Sequence of chain 1.B:
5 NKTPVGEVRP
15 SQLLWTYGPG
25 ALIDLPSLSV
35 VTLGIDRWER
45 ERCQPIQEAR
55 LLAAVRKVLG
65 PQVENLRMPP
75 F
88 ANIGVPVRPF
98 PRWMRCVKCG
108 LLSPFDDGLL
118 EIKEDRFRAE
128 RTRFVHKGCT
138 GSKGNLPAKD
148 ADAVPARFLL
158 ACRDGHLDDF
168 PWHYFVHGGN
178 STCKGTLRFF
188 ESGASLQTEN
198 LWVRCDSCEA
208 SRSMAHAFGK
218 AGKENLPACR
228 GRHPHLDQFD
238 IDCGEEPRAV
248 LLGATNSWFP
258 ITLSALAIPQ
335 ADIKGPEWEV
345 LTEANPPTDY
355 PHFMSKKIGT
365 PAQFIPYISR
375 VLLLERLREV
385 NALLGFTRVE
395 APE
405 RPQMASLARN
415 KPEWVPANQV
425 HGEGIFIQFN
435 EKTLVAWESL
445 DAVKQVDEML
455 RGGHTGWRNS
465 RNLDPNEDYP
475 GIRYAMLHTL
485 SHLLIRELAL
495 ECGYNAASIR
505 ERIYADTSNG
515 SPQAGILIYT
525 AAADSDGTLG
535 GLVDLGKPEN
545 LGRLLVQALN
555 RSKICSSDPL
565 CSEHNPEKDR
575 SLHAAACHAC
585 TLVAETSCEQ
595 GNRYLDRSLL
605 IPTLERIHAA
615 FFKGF

This protein binds this small molecule.
Small molecule (SMILES): Cc1cn([C@H]2C[C@H](O[P](=O)(O)OC[C@H]3O[C@@H](n4cc(C)c(=O)[nH]c4=O)C[C@@H]3O[P](=O)(O)OC[C@H]3O[C@@H](n4cc(C)c(=O)[nH]c4=O)C[C@@H]3O[P](=O)(O)OC[C@H]3O[C@@H](n4cc(C)c(=O)[nH]c4=O)C[C@@H]3O)[C@@H](CO[P](=O)(O)O[C@H]3C[C@H](n4cc(C)c(=O)[nH]c4=O)O[C@@H]3CO[P](=O)(O)O[C@H]3C[C@H](n4cc(C)c(=O)[nH]c4=O)O[C@@H]3CO[P](=O)(O)O[C@H]3C[C@H](n4cc(C)c(=O)[nH]c4=O)O[C@@H]3COP(=O)=O)O2)c(=O)[nH]c1=O

Sequence of chain 1.A:
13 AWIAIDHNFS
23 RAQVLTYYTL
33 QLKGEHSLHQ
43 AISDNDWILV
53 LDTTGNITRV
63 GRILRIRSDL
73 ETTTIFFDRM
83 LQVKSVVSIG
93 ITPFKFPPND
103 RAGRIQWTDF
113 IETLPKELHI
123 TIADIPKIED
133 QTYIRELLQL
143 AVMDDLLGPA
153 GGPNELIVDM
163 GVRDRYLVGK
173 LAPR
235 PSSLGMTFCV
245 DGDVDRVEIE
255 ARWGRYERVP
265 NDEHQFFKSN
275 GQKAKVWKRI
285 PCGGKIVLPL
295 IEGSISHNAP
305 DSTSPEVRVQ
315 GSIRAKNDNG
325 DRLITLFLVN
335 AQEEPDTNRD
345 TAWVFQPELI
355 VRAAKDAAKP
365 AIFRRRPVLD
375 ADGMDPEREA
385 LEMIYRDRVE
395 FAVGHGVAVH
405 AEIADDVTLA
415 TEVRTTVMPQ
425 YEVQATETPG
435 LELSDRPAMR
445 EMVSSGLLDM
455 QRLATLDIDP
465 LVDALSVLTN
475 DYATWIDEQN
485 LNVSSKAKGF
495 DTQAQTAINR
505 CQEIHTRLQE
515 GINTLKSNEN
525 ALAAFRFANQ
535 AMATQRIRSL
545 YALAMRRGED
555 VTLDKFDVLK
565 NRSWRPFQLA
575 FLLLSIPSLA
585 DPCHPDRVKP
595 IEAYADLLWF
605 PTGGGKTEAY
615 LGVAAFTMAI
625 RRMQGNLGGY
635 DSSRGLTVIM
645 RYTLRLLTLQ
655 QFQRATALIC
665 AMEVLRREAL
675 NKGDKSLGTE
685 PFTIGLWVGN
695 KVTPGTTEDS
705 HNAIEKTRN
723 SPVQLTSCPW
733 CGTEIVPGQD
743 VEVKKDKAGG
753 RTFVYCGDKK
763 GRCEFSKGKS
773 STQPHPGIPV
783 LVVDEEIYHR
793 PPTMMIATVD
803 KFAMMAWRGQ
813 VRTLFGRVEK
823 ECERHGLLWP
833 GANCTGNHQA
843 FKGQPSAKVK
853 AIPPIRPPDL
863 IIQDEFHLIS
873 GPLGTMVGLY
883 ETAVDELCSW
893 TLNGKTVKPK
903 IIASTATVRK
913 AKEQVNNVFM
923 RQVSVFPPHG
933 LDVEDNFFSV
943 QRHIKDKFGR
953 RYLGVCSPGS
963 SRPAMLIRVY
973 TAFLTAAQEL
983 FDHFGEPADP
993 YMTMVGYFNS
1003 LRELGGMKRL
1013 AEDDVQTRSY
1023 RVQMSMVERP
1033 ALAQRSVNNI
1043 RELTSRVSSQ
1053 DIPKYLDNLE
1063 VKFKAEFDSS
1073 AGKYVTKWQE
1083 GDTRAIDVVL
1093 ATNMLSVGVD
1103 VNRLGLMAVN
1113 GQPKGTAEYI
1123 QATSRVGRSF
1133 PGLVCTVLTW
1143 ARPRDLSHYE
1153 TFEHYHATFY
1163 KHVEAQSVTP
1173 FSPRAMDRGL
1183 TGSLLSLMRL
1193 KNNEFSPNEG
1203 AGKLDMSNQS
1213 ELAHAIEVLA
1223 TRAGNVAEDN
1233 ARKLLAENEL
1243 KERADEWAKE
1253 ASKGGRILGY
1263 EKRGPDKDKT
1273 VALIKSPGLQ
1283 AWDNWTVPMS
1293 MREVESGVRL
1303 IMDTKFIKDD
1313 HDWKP

Binding-site contacts:
Ligand atom OP2 contacts residue ARG649 of chain 1.A at 2.8 Å (salt-bridge).
Ligand atom C7 contacts residue ASP530 of chain 1.B at 3.4 Å.
Ligand atom OP2 contacts residue ARG810 of chain 1.A at 3.6 Å (salt-bridge).
Ligand atom P contacts residue LEU1003 of chain 1.A at 3.7 Å.
Ligand atom O3' contacts residue GLY693 of chain 1.A at 3.5 Å.
Ligand atom OP1 contacts residue LEU1003 of chain 1.A at 3.2 Å (h-bond).
Ligand atom C5 contacts residue VAL1296 of chain 1.A at 3.7 Å (hydrophobic).
Ligand atom C5' contacts residue MET1291 of chain 1.A at 3.7 Å (hydrophobic).
Ligand atom OP2 contacts residue ASN1001 of chain 1.A at 3.6 Å (h-bond).
Ligand atom C2 contacts residue ARG1294 of chain 1.A at 3.7 Å.
Ligand atom O5' contacts residue ASP802 of chain 1.A at 3.5 Å.
Ligand atom O4 contacts residue ASP530 of chain 1.B at 3.0 Å (salt-bridge).
Ligand atom C5' contacts residue ARG810 of chain 1.A at 3.7 Å.
Ligand atom C6 contacts residue ASN499 of chain 1.B at 3.4 Å.
Ligand atom OP2 contacts residue ASN1095 of chain 1.A at 3.5 Å (h-bond).
Ligand atom O2 contacts residue ARG1294 of chain 1.A at 2.7 Å (salt-bridge).
Ligand atom OP2 contacts residue GLY693 of chain 1.A at 3.6 Å.
Ligand atom C5 contacts residue ASN499 of chain 1.B at 3.5 Å.
Ligand atom OP2 contacts residue LEU1003 of chain 1.A at 3.3 Å (h-bond).
Ligand atom C5' contacts residue MET806 of chain 1.A at 3.7 Å (hydrophobic).
Ligand atom N3 contacts residue SER1292 of chain 1.A at 3.7 Å.
Ligand atom O5' contacts residue ASN1095 of chain 1.A at 3.3 Å (h-bond).
Ligand atom OP1 contacts residue GLY693 of chain 1.A at 3.6 Å.
Ligand atom C7 contacts residue ASN499 of chain 1.B at 3.6 Å.
Ligand atom O2 contacts residue ASP802 of chain 1.A at 3.3 Å (salt-bridge).
Ligand atom OP2 contacts residue MET806 of chain 1.A at 3.7 Å.
Ligand atom C4 contacts residue VAL1296 of chain 1.A at 3.6 Å (hydrophobic).
Ligand atom OP2 contacts residue THR800 of chain 1.A at 3.6 Å.
Ligand atom C7 contacts residue VAL1296 of chain 1.A at 3.7 Å (hydrophobic).
Ligand atom N3 contacts residue ARG1294 of chain 1.A at 3.5 Å.
Ligand atom O2 contacts residue MET1291 of chain 1.A at 3.6 Å.
Ligand atom C7 contacts residue SER502 of chain 1.B at 3.6 Å.
Ligand atom O2 contacts residue SER1292 of chain 1.A at 3.5 Å.
Ligand atom OP1 contacts residue ARG810 of chain 1.A at 3.4 Å (salt-bridge).
Ligand atom OP1 contacts residue ASN694 of chain 1.A at 3.0 Å (h-bond).
Ligand atom O5' contacts residue MET806 of chain 1.A at 3.6 Å (h-bond).
Ligand atom OP2 contacts residue MET1096 of chain 1.A at 3.2 Å (h-bond).
Ligand atom O3' contacts residue SER1002 of chain 1.A at 3.4 Å (h-bond).
Ligand atom O4 contacts residue VAL1296 of chain 1.A at 3.4 Å.
Ligand atom OP2 contacts residue SER1002 of chain 1.A at 3.2 Å.